Sequence of chain 1.A:
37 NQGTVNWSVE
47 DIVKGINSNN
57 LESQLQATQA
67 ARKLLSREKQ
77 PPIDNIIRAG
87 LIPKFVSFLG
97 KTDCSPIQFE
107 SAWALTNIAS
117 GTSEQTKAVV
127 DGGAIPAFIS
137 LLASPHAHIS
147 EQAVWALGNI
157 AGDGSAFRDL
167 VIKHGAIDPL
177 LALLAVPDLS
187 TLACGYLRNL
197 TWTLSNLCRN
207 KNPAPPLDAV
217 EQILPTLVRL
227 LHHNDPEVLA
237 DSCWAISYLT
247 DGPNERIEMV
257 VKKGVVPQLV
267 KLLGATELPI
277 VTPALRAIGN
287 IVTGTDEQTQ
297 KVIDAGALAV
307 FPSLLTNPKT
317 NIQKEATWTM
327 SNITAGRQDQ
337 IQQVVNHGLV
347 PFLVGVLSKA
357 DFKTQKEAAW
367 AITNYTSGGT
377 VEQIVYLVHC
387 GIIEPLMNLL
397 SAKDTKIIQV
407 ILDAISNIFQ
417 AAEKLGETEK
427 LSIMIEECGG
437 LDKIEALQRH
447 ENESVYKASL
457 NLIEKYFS

Binding-site contacts:
Ligand atom CB contacts residue ASN155 of chain 1.A at 3.6 Å.
Ligand atom CB contacts residue TRP151 of chain 1.A at 3.5 Å (hydrophobic).
Ligand atom CD contacts residue ALA115 of chain 1.A at 3.5 Å (hydrophobic).
Ligand atom N contacts residue ASN113 of chain 1.A at 2.9 Å (h-bond).
Ligand atom O contacts residue TRP151 of chain 1.A at 2.8 Å (h-bond).
Ligand atom CA contacts residue TRP151 of chain 1.A at 3.6 Å (hydrophobic).
Ligand atom NZ contacts residue GLY117 of chain 1.A at 3.3 Å (h-bond).
Ligand atom NZ contacts residue PRO77 of chain 1.A at 3.5 Å.
Ligand atom C contacts residue ASN155 of chain 1.A at 3.5 Å.
Ligand atom O contacts residue TRP198 of chain 1.A at 3.3 Å.
Ligand atom CD2 contacts residue GLN148 of chain 1.A at 3.0 Å.
Ligand atom CD contacts residue GLY117 of chain 1.A at 3.3 Å.
Ligand atom C contacts residue ARG205 of chain 1.A at 3.5 Å.
Ligand atom O contacts residue ASN113 of chain 1.A at 3.1 Å (h-bond).
Ligand atom O contacts residue TRP109 of chain 1.A at 3.3 Å (h-bond).
Ligand atom CD2 contacts residue TRP109 of chain 1.A at 3.3 Å (hydrophobic).
Ligand atom NZ contacts residue ARG73 of chain 1.A at 2.9 Å (salt-bridge).
Ligand atom O contacts residue SER116 of chain 1.A at 3.4 Å.
Ligand atom CE2 contacts residue GLN148 of chain 1.A at 3.1 Å.
Ligand atom N contacts residue TRP198 of chain 1.A at 3.1 Å (h-bond).
Ligand atom O contacts residue ASN155 of chain 1.A at 3.0 Å (h-bond).
Ligand atom NZ contacts residue THR122 of chain 1.A at 2.8 Å (h-bond).
Ligand atom N contacts residue ARG205 of chain 1.A at 3.0 Å (salt-bridge).
Ligand atom O contacts residue SER72 of chain 1.A at 3.5 Å.
Ligand atom CG contacts residue ASN155 of chain 1.A at 3.6 Å.
Ligand atom O contacts residue ASN202 of chain 1.A at 3.0 Å (h-bond).
Ligand atom CG contacts residue TRP109 of chain 1.A at 3.4 Å (hydrophobic).
Ligand atom CD1 contacts residue TRP151 of chain 1.A at 3.6 Å (hydrophobic).
Ligand atom CB contacts residue SER116 of chain 1.A at 3.4 Å.
Ligand atom CE contacts residue THR122 of chain 1.A at 3.4 Å.
Ligand atom CG contacts residue TRP151 of chain 1.A at 3.6 Å (hydrophobic).
Ligand atom CA contacts residue ASN155 of chain 1.A at 3.3 Å.
Ligand atom CA contacts residue ARG205 of chain 1.A at 3.6 Å.
Ligand atom CB contacts residue TRP109 of chain 1.A at 3.4 Å (hydrophobic).
Ligand atom C contacts residue SER116 of chain 1.A at 3.6 Å.
Ligand atom CE contacts residue ASP159 of chain 1.A at 3.6 Å.
Ligand atom NZ contacts residue ASP159 of chain 1.A at 2.8 Å (salt-bridge).
Ligand atom N contacts residue ASN155 of chain 1.A at 2.8 Å (h-bond).
Ligand atom CD contacts residue SER116 of chain 1.A at 3.6 Å.
Ligand atom O contacts residue TRP151 of chain 1.A at 3.5 Å.

The protein below binds the small molecule below.
Small molecule (SMILES): CC(C)C[C@H](N)C(=O)NCC(=O)N[C@@H](CCCCN)C(=O)N[C@@H](CCCN=C(N)N)C(=O)N[C@@H](CCCCN)C(=O)N[C@H](C=O)Cc1ccc(O)cc1